Binding-site contacts:
Ligand atom C3 contacts residue HIS227 of chain 1.B at 3.8 Å.
Ligand atom O1P contacts residue LYS110 of chain 1.A at 3.1 Å (salt-bridge).
Ligand atom C6 contacts residue HIS227 of chain 1.B at 3.4 Å.
Ligand atom C2 contacts residue HIS227 of chain 1.B at 3.8 Å.
Ligand atom O2P contacts residue HIS227 of chain 1.B at 2.9 Å (h-bond).
Ligand atom C6 contacts residue FTH1 of chain 1.E at 3.4 Å.
Ligand atom P contacts residue ARG270 of chain 1.B at 3.8 Å.
Ligand atom C3 contacts residue FTH1 of chain 1.E at 3.6 Å.
Ligand atom O3P contacts residue TYR279 of chain 1.B at 3.8 Å.
Ligand atom C12 contacts residue TRP282 of chain 1.B at 3.5 Å (hydrophobic).
Ligand atom C4 contacts residue TYR230 of chain 1.B at 3.7 Å (hydrophobic).
Ligand atom O1 contacts residue LYS110 of chain 1.A at 4.0 Å.
Ligand atom C8 contacts residue GLY229 of chain 1.B at 3.7 Å.
Ligand atom C5 contacts residue TYR112 of chain 1.A at 2.9 Å (hydrophobic).
Ligand atom C11 contacts residue FTH1 of chain 1.E at 3.3 Å.
Ligand atom O1P contacts residue ARG270 of chain 1.B at 3.4 Å (salt-bridge).
Ligand atom O3P contacts residue FTH1 of chain 1.E at 3.3 Å (h-bond).
Ligand atom C12 contacts residue FTH1 of chain 1.E at 3.9 Å.
Ligand atom C5 contacts residue TYR230 of chain 1.B at 3.7 Å (hydrophobic).
Ligand atom C9 contacts residue TYR340 of chain 1.B at 3.6 Å (hydrophobic).
Ligand atom C10 contacts residue GLY229 of chain 1.B at 3.5 Å.
Ligand atom C14 contacts residue FTH1 of chain 1.E at 3.5 Å.
Ligand atom C9 contacts residue TRP282 of chain 1.B at 3.6 Å (hydrophobic).
Ligand atom C15 contacts residue TRP282 of chain 1.B at 3.9 Å (hydrophobic).
Ligand atom C5 contacts residue FTH1 of chain 1.E at 3.2 Å.
Ligand atom C15 contacts residue CYS233 of chain 1.B at 3.9 Å (hydrophobic).
Ligand atom C8 contacts residue FTH1 of chain 1.E at 3.8 Å.
Ligand atom C15 contacts residue TYR184 of chain 1.B at 3.6 Å (hydrophobic).
Ligand atom O2P contacts residue TYR279 of chain 1.B at 3.7 Å.
Ligand atom C3 contacts residue TYR112 of chain 1.A at 3.8 Å (hydrophobic).
Ligand atom C12 contacts residue CYS233 of chain 1.B at 3.7 Å (hydrophobic).
Ligand atom O2P contacts residue ARG270 of chain 1.B at 3.3 Å (salt-bridge).
Ligand atom C4 contacts residue TYR146 of chain 1.A at 3.5 Å (hydrophobic).
Ligand atom C7 contacts residue FTH1 of chain 1.E at 3.6 Å.
Ligand atom C7 contacts residue HIS227 of chain 1.B at 3.9 Å.
Ligand atom C9 contacts residue FTH1 of chain 1.E at 3.7 Å.
Ligand atom C13 contacts residue FTH1 of chain 1.E at 3.9 Å.
Ligand atom C14 contacts residue ARG181 of chain 1.B at 3.8 Å.
Ligand atom C13 contacts residue TRP282 of chain 1.B at 3.9 Å (hydrophobic).
Ligand atom C2 contacts residue FTH1 of chain 1.E at 3.5 Å.

Sequence of chain 1.A:
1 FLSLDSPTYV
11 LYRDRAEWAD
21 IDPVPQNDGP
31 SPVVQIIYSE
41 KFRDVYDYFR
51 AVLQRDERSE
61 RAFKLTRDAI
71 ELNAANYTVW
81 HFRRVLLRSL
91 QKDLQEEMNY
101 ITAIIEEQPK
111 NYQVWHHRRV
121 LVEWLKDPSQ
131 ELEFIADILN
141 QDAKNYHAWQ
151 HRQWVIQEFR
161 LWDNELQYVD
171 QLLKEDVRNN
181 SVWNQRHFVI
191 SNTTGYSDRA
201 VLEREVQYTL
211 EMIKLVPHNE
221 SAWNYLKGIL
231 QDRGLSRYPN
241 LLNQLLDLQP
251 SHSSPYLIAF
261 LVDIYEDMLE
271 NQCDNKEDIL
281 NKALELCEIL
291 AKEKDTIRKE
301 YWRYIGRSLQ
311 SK

Sequence of chain 1.B:
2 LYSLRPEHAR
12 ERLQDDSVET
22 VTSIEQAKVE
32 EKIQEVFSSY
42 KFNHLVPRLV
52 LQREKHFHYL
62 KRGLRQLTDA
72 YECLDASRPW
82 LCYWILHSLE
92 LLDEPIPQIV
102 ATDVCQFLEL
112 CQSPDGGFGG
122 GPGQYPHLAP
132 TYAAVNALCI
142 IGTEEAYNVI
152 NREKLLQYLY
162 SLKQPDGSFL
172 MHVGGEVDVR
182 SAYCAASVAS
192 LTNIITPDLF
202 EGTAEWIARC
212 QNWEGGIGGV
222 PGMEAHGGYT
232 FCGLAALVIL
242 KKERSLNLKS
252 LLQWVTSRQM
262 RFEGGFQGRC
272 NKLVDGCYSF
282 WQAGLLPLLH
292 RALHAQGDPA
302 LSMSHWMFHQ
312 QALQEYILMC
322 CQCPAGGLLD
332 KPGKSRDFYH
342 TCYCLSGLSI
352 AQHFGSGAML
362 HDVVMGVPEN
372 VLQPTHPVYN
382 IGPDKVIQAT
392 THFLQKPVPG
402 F

The small molecule below binds the protein below.
Small molecule (SMILES): CC(C)CCCC(C)CCCC(C)C[C@@H](O)P(=O)(O)O